The small molecule below binds the protein below.
Small molecule (SMILES): NCC(=O)NCC(=O)N[C@@H](Cc1ccccc1)C(=O)NCC=O

Sequence of chain 1.D:
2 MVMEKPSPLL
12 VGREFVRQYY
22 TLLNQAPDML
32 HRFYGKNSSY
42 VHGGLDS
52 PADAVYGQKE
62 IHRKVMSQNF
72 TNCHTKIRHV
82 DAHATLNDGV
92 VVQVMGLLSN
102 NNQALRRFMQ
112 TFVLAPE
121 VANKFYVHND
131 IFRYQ

Binding-site contacts:
Ligand atom CA contacts residue ARG33 of chain 1.D at 3.4 Å.
Ligand atom O contacts residue ARG33 of chain 1.D at 3.7 Å.
Ligand atom O contacts residue LYS124 of chain 1.D at 3.3 Å.
Ligand atom C contacts residue LYS124 of chain 1.D at 4.2 Å.
Ligand atom CE1 contacts residue VAL12 of chain 1.D at 4.3 Å (hydrophobic).
Ligand atom CE1 contacts residue PHE16 of chain 1.D at 4.0 Å (hydrophobic).
Ligand atom O contacts residue GLN19 of chain 1.D at 4.0 Å.
Ligand atom CE1 contacts residue LEU115 of chain 1.D at 4.4 Å (hydrophobic).
Ligand atom C contacts residue PHE125 of chain 1.D at 4.1 Å (hydrophobic).
Ligand atom O contacts residue PHE125 of chain 1.D at 3.1 Å (h-bond).
Ligand atom N contacts residue ASN123 of chain 1.D at 3.7 Å.
Ligand atom O contacts residue ARG33 of chain 1.D at 3.6 Å (salt-bridge).
Ligand atom N contacts residue LYS124 of chain 1.D at 4.4 Å.
Ligand atom C contacts residue PHE125 of chain 1.D at 3.8 Å (hydrophobic).
Ligand atom N contacts residue ARG33 of chain 1.D at 4.5 Å.
Ligand atom CD2 contacts residue GLN19 of chain 1.D at 3.5 Å.
Ligand atom CD2 contacts residue PHE16 of chain 1.D at 4.1 Å (hydrophobic).
Ligand atom CG contacts residue GLN19 of chain 1.D at 4.3 Å.
Ligand atom O contacts residue PHE125 of chain 1.D at 3.5 Å (h-bond).
Ligand atom O contacts residue PHE34 of chain 1.D at 3.6 Å.
Ligand atom C contacts residue ASN123 of chain 1.D at 4.2 Å.
Ligand atom CB contacts residue PHE125 of chain 1.D at 4.1 Å (hydrophobic).
Ligand atom N contacts residue PHE125 of chain 1.D at 4.2 Å.
Ligand atom O contacts residue ASN123 of chain 1.D at 4.4 Å.
Ligand atom CD1 contacts residue PHE125 of chain 1.D at 3.7 Å (hydrophobic).
Ligand atom CE2 contacts residue PHE16 of chain 1.D at 3.7 Å (hydrophobic).
Ligand atom CZ contacts residue VAL12 of chain 1.D at 3.9 Å (hydrophobic).
Ligand atom CG contacts residue PHE16 of chain 1.D at 4.1 Å (hydrophobic).
Ligand atom CG contacts residue PHE34 of chain 1.D at 4.4 Å (hydrophobic).
Ligand atom CZ contacts residue PHE16 of chain 1.D at 3.7 Å (hydrophobic).
Ligand atom CE1 contacts residue PHE125 of chain 1.D at 3.8 Å (hydrophobic).
Ligand atom CD1 contacts residue PHE16 of chain 1.D at 4.2 Å (hydrophobic).
Ligand atom CE2 contacts residue GLN19 of chain 1.D at 4.0 Å.
Ligand atom CB contacts residue GLN19 of chain 1.D at 4.1 Å.
Ligand atom C contacts residue ARG33 of chain 1.D at 3.5 Å.
Ligand atom CA contacts residue PHE125 of chain 1.D at 3.3 Å (hydrophobic).
Ligand atom CB contacts residue PHE34 of chain 1.D at 3.5 Å (hydrophobic).
Ligand atom C contacts residue PHE34 of chain 1.D at 4.0 Å (hydrophobic).
Ligand atom CA contacts residue ASN123 of chain 1.D at 3.6 Å.
Ligand atom CE2 contacts residue GLU15 of chain 1.D at 4.0 Å.